Sequence of chain 1.D:
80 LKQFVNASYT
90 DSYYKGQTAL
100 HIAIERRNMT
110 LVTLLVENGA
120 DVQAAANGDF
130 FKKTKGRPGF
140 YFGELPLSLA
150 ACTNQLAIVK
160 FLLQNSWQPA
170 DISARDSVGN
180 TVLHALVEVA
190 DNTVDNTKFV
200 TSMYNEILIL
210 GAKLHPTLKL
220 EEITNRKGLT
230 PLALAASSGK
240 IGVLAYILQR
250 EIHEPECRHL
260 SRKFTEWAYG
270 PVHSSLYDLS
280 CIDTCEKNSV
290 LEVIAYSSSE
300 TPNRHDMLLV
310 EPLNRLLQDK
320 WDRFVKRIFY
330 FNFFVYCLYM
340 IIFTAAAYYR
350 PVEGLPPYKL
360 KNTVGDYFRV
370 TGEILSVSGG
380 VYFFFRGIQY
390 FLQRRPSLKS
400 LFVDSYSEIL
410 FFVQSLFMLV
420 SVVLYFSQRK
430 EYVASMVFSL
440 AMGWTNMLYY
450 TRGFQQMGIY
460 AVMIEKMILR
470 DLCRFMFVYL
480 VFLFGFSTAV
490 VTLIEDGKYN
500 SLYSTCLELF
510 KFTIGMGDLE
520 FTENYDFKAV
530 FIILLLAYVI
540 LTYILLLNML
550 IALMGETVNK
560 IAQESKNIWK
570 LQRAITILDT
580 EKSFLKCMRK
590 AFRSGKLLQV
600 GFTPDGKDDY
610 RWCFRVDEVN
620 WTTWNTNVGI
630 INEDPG

The small molecule below binds the protein below.
Small molecule (SMILES): CCCCCCCCC(Br)C(Br)CCCCCCCC(=O)O[C@@H](COC(=O)CCCCCCC[C@@H](Br)[C@@H](Br)CCCCCCCC)COP(=O)(O)O[C@@H]1[C@H](O)[C@H](O)[C@@H](OP(=O)(O)O)[C@H](OP(=O)(O)O)[C@H]1O

Binding-site contacts:
Ligand atom C08 contacts residue LEU540 of chain 1.D at 3.5 Å (hydrophobic).
Ligand atom C16 contacts residue THR444 of chain 1.A at 3.2 Å.
Ligand atom O41 contacts residue ILE567 of chain 1.A at 3.4 Å.
Ligand atom C17 contacts residue THR444 of chain 1.A at 3.7 Å.
Ligand atom C51 contacts residue GLU464 of chain 1.A at 3.6 Å.
Ligand atom O49 contacts residue GLN571 of chain 1.A at 3.4 Å (h-bond).
Ligand atom O35 contacts residue ARG303 of chain 1.A at 3.1 Å (salt-bridge).
Ligand atom O52 contacts residue GLU464 of chain 1.A at 3.3 Å.
Ligand atom O26 contacts residue TYR405 of chain 1.A at 3.7 Å.
Ligand atom O28 contacts residue ARG451 of chain 1.A at 3.3 Å (salt-bridge).
Ligand atom P44 contacts residue VAL402 of chain 1.A at 3.0 Å.
Ligand atom P38 contacts residue HIS304 of chain 1.A at 3.0 Å.
Ligand atom O46 contacts residue LYS465 of chain 1.A at 3.1 Å (salt-bridge).
Ligand atom O40 contacts residue LYS465 of chain 1.A at 3.2 Å (salt-bridge).
Ligand atom O47 contacts residue TYR405 of chain 1.A at 2.8 Å (h-bond).
Ligand atom O45 contacts residue ASP403 of chain 1.A at 2.9 Å (salt-bridge).
Ligand atom P44 contacts residue ASP403 of chain 1.A at 3.5 Å.
Ligand atom O29 contacts residue SER406 of chain 1.A at 3.0 Å (h-bond).
Ligand atom O29 contacts residue TYR405 of chain 1.A at 3.2 Å (h-bond).
Ligand atom O43 contacts residue VAL402 of chain 1.A at 3.4 Å (h-bond).
Ligand atom O43 contacts residue ASP403 of chain 1.A at 3.3 Å (salt-bridge).
Ligand atom O28 contacts residue SER406 of chain 1.A at 3.5 Å (h-bond).
Ligand atom O45 contacts residue VAL402 of chain 1.A at 3.0 Å (h-bond).
Ligand atom O46 contacts residue GLU464 of chain 1.A at 3.2 Å (salt-bridge).
Ligand atom O47 contacts residue VAL402 of chain 1.A at 2.5 Å (h-bond).
Ligand atom O21 contacts residue SER406 of chain 1.A at 3.6 Å.
Ligand atom C07 contacts residue THR444 of chain 1.A at 3.5 Å.
Ligand atom O49 contacts residue GLU464 of chain 1.A at 2.8 Å (salt-bridge).
Ligand atom O43 contacts residue TYR405 of chain 1.A at 3.4 Å.
Ligand atom C48 contacts residue GLU464 of chain 1.A at 3.5 Å.
Ligand atom O40 contacts residue PCW1 of chain 1.F at 3.7 Å.
Ligand atom O41 contacts residue HIS304 of chain 1.A at 2.8 Å (h-bond).
Ligand atom C24 contacts residue TYR405 of chain 1.A at 3.7 Å (hydrophobic).
Ligand atom O21 contacts residue TYR448 of chain 1.A at 3.6 Å.
Ligand atom C23 contacts residue SER406 of chain 1.A at 3.7 Å.
Ligand atom P44 contacts residue TYR405 of chain 1.A at 3.7 Å.
Ligand atom C53 contacts residue TYR405 of chain 1.A at 3.6 Å (hydrophobic).
Ligand atom O37 contacts residue HIS304 of chain 1.A at 3.5 Å (h-bond).
Ligand atom O39 contacts residue HIS304 of chain 1.A at 2.8 Å (h-bond).
Ligand atom C42 contacts residue GLU464 of chain 1.A at 3.6 Å.

Sequence of chain 1.A:
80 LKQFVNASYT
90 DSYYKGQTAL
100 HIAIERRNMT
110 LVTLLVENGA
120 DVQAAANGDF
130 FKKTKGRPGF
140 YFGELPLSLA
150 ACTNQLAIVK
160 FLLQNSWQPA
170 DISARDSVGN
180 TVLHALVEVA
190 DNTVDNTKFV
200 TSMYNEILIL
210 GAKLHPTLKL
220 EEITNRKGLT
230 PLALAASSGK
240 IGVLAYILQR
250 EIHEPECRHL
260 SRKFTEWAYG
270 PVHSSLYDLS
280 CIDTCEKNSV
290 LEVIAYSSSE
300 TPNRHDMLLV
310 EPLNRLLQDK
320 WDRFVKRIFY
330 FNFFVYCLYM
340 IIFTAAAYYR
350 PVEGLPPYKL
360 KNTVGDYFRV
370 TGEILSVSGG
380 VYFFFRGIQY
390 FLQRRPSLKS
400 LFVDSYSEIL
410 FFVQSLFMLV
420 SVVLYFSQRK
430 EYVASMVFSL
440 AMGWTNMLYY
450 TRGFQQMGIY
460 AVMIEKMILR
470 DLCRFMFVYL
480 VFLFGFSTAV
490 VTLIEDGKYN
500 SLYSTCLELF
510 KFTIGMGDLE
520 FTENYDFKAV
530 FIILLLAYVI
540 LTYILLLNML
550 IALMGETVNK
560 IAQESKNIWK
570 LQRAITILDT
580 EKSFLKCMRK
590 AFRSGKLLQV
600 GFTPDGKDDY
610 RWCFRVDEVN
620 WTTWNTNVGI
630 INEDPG